Binding-site contacts:
Ligand atom C4 contacts residue ASN193 of chain 1.B at 4.3 Å.
Ligand atom O7 contacts residue CYS161 of chain 1.B at 3.2 Å (h-bond).
Ligand atom C7 contacts residue ASN193 of chain 1.B at 3.4 Å.
Ligand atom C6 contacts residue VAL169 of chain 1.B at 4.2 Å (hydrophobic).
Ligand atom O7 contacts residue ASN193 of chain 1.B at 3.4 Å (h-bond).
Ligand atom C5 contacts residue ASN193 of chain 1.B at 3.6 Å.
Ligand atom C5 contacts residue VAL169 of chain 1.B at 4.2 Å (hydrophobic).
Ligand atom O5 contacts residue TYR168 of chain 1.B at 3.7 Å.
Ligand atom C1 contacts residue ASN193 of chain 1.B at 1.5 Å.
Ligand atom C6 contacts residue SER170 of chain 1.B at 3.8 Å.
Ligand atom C5 contacts residue SER170 of chain 1.B at 4.4 Å.
Ligand atom O7 contacts residue TYR168 of chain 1.B at 3.4 Å (h-bond).
Ligand atom O3 contacts residue TYR168 of chain 1.B at 3.7 Å.
Ligand atom C2 contacts residue TYR168 of chain 1.B at 4.0 Å (hydrophobic).
Ligand atom O5 contacts residue VAL169 of chain 1.B at 3.2 Å.
Ligand atom C1 contacts residue SER170 of chain 1.B at 4.5 Å.
Ligand atom C7 contacts residue CYS161 of chain 1.B at 4.2 Å (hydrophobic).
Ligand atom C6 contacts residue TYR168 of chain 1.B at 4.2 Å (hydrophobic).
Ligand atom O7 contacts residue CYS167 of chain 1.B at 3.5 Å (h-bond).
Ligand atom C1 contacts residue VAL169 of chain 1.B at 3.6 Å (hydrophobic).
Ligand atom C2 contacts residue ASN193 of chain 1.B at 2.6 Å.
Ligand atom O5 contacts residue SER170 of chain 1.B at 3.5 Å (h-bond).
Ligand atom C4 contacts residue TYR168 of chain 1.B at 3.6 Å (hydrophobic).
Ligand atom O7 contacts residue PRO166 of chain 1.B at 4.0 Å.
Ligand atom C5 contacts residue TYR168 of chain 1.B at 4.0 Å (hydrophobic).
Ligand atom O5 contacts residue ASN193 of chain 1.B at 2.4 Å (h-bond).
Ligand atom O6 contacts residue TYR168 of chain 1.B at 4.0 Å.
Ligand atom O6 contacts residue MET214 of chain 1.B at 4.0 Å.
Ligand atom C1 contacts residue TYR168 of chain 1.B at 3.8 Å (hydrophobic).
Ligand atom C3 contacts residue ASN193 of chain 1.B at 3.9 Å.
Ligand atom N2 contacts residue ASN193 of chain 1.B at 3.0 Å (h-bond).
Ligand atom C7 contacts residue TYR168 of chain 1.B at 4.3 Å (hydrophobic).
Ligand atom O7 contacts residue TYR162 of chain 1.B at 4.5 Å.
Ligand atom O4 contacts residue TYR168 of chain 1.B at 4.3 Å.
Ligand atom C3 contacts residue TYR168 of chain 1.B at 4.2 Å (hydrophobic).
Ligand atom C8 contacts residue TYR163 of chain 1.B at 4.0 Å (hydrophobic).
Ligand atom C2 contacts residue VAL169 of chain 1.B at 4.1 Å (hydrophobic).
Ligand atom O6 contacts residue SER170 of chain 1.B at 2.9 Å (h-bond).
Ligand atom C4 contacts residue VAL169 of chain 1.B at 4.3 Å (hydrophobic).
Ligand atom C8 contacts residue TYR162 of chain 1.B at 3.8 Å (hydrophobic).

Sequence of chain 1.B:
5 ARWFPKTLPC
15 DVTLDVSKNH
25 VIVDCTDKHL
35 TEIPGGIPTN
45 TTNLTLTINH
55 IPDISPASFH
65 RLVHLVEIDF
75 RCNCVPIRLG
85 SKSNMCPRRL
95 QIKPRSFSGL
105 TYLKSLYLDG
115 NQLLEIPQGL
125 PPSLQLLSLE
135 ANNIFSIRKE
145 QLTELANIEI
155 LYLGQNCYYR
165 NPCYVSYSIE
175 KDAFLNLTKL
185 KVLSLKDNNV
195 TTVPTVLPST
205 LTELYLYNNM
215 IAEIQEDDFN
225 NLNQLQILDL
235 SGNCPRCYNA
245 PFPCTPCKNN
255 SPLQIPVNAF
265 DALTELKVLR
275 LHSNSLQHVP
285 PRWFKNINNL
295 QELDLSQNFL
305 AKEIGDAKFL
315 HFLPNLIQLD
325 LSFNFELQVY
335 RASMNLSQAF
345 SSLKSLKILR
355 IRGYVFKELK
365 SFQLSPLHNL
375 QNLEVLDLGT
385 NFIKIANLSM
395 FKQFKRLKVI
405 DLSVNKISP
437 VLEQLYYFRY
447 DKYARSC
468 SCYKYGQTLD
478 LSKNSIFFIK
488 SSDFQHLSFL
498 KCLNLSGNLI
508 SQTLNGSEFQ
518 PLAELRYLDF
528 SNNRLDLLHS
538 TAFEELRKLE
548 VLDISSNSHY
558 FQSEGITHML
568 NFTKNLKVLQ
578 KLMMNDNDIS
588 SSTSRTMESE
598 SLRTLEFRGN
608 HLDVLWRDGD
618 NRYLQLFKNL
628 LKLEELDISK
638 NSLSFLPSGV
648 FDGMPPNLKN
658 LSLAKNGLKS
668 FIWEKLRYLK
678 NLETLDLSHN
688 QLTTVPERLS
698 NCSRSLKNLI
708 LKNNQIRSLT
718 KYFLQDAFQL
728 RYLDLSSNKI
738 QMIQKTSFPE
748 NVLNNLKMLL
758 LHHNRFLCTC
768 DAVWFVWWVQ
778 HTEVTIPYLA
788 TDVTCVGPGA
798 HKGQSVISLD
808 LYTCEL

A protein and the small-molecule ligand that binds it are described below.
Small molecule (SMILES): CC(=O)N[C@H]1[C@H](O[C@H]2[C@H](O)[C@@H](NC(C)=O)CO[C@@H]2CO)O[C@H](CO)[C@@H](O)[C@@H]1O